Binding-site contacts:
Ligand atom N2 contacts residue ASN206 of chain 1.C at 4.4 Å.
Ligand atom O4 contacts residue LYS196 of chain 1.C at 4.2 Å.
Ligand atom C1 contacts residue ASN206 of chain 1.C at 3.6 Å.
Ligand atom C2 contacts residue LYS194 of chain 1.C at 3.1 Å.
Ligand atom C4 contacts residue LYS196 of chain 1.C at 4.2 Å.
Ligand atom O3 contacts residue LYS196 of chain 1.C at 3.0 Å (salt-bridge).
Ligand atom C8 contacts residue ASP195 of chain 1.C at 3.8 Å.
Ligand atom O7 contacts residue ASN206 of chain 1.C at 3.2 Å (h-bond).
Ligand atom N2 contacts residue LYS196 of chain 1.C at 3.8 Å.
Ligand atom O3 contacts residue LYS194 of chain 1.C at 2.9 Å (salt-bridge).
Ligand atom C7 contacts residue ASP195 of chain 1.C at 3.4 Å.
Ligand atom O4 contacts residue GLU232 of chain 1.C at 4.0 Å.
Ligand atom C2 contacts residue LYS196 of chain 1.C at 4.1 Å.
Ligand atom O5 contacts residue ASN206 of chain 1.C at 3.6 Å (h-bond).
Ligand atom C1 contacts residue LYS194 of chain 1.C at 4.4 Å.
Ligand atom C3 contacts residue LYS196 of chain 1.C at 3.1 Å.
Ligand atom O7 contacts residue LYS205 of chain 1.C at 4.3 Å.
Ligand atom N2 contacts residue LYS194 of chain 1.C at 3.5 Å (salt-bridge).
Ligand atom O7 contacts residue ASP195 of chain 1.C at 2.6 Å (salt-bridge).
Ligand atom C4 contacts residue LYS194 of chain 1.C at 4.0 Å.
Ligand atom C3 contacts residue GLU232 of chain 1.C at 4.4 Å.
Ligand atom C8 contacts residue LYS196 of chain 1.C at 4.2 Å.
Ligand atom O1 contacts residue ASN206 of chain 1.C at 3.0 Å (h-bond).
Ligand atom C7 contacts residue LYS194 of chain 1.C at 3.6 Å.
Ligand atom O1 contacts residue LYS205 of chain 1.C at 4.4 Å.
Ligand atom O3 contacts residue GLU232 of chain 1.C at 3.9 Å.
Ligand atom C2 contacts residue ASN206 of chain 1.C at 3.6 Å.
Ligand atom N2 contacts residue ASP195 of chain 1.C at 4.5 Å.
Ligand atom C7 contacts residue ASN206 of chain 1.C at 4.2 Å.
Ligand atom C3 contacts residue LYS194 of chain 1.C at 3.5 Å.
Ligand atom O7 contacts residue LYS194 of chain 1.C at 3.5 Å (salt-bridge).

The small molecule below binds the protein below.
Small molecule (SMILES): CC(=O)N[C@@H]1[C@@H](O)[C@H](O)[C@@H](CO)O[C@H]1O

Sequence of chain 1.C:
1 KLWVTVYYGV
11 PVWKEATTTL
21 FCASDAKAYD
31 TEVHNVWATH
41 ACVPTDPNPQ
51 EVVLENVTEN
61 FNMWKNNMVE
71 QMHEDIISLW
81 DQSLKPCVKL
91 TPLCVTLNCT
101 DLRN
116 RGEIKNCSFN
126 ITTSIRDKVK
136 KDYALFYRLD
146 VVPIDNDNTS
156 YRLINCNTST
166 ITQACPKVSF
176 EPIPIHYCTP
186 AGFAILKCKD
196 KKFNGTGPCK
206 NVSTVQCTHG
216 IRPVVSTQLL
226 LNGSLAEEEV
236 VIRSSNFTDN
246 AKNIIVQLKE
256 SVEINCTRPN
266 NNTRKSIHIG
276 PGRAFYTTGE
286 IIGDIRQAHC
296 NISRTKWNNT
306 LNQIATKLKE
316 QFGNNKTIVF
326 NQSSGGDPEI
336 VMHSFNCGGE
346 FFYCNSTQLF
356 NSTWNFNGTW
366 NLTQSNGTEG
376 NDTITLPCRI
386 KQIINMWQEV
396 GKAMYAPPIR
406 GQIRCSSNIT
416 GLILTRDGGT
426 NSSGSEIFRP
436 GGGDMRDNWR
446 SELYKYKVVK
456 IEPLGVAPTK